The protein below binds the small molecule below.
Small molecule (SMILES): O=C(O)c1ccc(-c2nn(C(=O)c3c(Cl)cccc3C(F)(F)F)c3ccccc23)cc1

Binding-site contacts:
Ligand atom O1 contacts residue ALA233 of chain 1.A at 2.9 Å (h-bond).
Ligand atom C5 contacts residue ILE64 of chain 1.A at 3.8 Å (hydrophobic).
Ligand atom C20 contacts residue LEU241 of chain 1.A at 3.4 Å (hydrophobic).
Ligand atom F2 contacts residue GLN223 of chain 1.A at 3.5 Å.
Ligand atom C18 contacts residue LEU241 of chain 1.A at 3.4 Å (hydrophobic).
Ligand atom C20 contacts residue ILE64 of chain 1.A at 3.7 Å (hydrophobic).
Ligand atom C17 contacts residue LEU241 of chain 1.A at 3.5 Å (hydrophobic).
Ligand atom C13 contacts residue TRP53 of chain 1.A at 3.8 Å (hydrophobic).
Ligand atom C19 contacts residue LEU89 of chain 1.A at 3.9 Å (hydrophobic).
Ligand atom C2 contacts residue TYR238 of chain 1.A at 3.8 Å (hydrophobic).
Ligand atom C10 contacts residue THR61 of chain 1.A at 3.8 Å.
Ligand atom O1 contacts residue GLN65 of chain 1.A at 3.0 Å (h-bond).
Ligand atom CL contacts residue THR61 of chain 1.A at 3.6 Å.
Ligand atom C6 contacts residue ILE64 of chain 1.A at 3.6 Å (hydrophobic).
Ligand atom C11 contacts residue THR61 of chain 1.A at 3.2 Å.
Ligand atom CL contacts residue ILE64 of chain 1.A at 3.9 Å.
Ligand atom C11 contacts residue ALA57 of chain 1.A at 3.6 Å (hydrophobic).
Ligand atom O contacts residue ALA233 of chain 1.A at 3.1 Å (h-bond).
Ligand atom F1 contacts residue LEU241 of chain 1.A at 3.4 Å.
Ligand atom F contacts residue LEU219 of chain 1.A at 3.6 Å.
Ligand atom F2 contacts residue PHE242 of chain 1.A at 3.7 Å.
Ligand atom F1 contacts residue PHE242 of chain 1.A at 3.8 Å.
Ligand atom O2 contacts residue LEU219 of chain 1.A at 3.1 Å.
Ligand atom C21 contacts residue ILE64 of chain 1.A at 3.8 Å (hydrophobic).
Ligand atom C7 contacts residue ILE64 of chain 1.A at 3.8 Å (hydrophobic).
Ligand atom N contacts residue PHE242 of chain 1.A at 3.5 Å.
Ligand atom F2 contacts residue GLN220 of chain 1.A at 3.7 Å.
Ligand atom CL contacts residue LEU60 of chain 1.A at 3.7 Å.
Ligand atom C contacts residue PHE234 of chain 1.A at 3.8 Å (hydrophobic).
Ligand atom C13 contacts residue PHE242 of chain 1.A at 3.6 Å (hydrophobic).
Ligand atom C12 contacts residue TRP53 of chain 1.A at 3.6 Å (hydrophobic).
Ligand atom C14 contacts residue PHE242 of chain 1.A at 3.7 Å (hydrophobic).
Ligand atom F2 contacts residue LEU241 of chain 1.A at 3.8 Å.
Ligand atom O contacts residue PHE234 of chain 1.A at 2.7 Å (h-bond).
Ligand atom C contacts residue ALA233 of chain 1.A at 3.4 Å (hydrophobic).
Ligand atom F contacts residue GLN220 of chain 1.A at 3.2 Å.
Ligand atom C6 contacts residue PHE242 of chain 1.A at 3.7 Å (hydrophobic).
Ligand atom O1 contacts residue ALA232 of chain 1.A at 3.3 Å.
Ligand atom C5 contacts residue PHE242 of chain 1.A at 3.9 Å (hydrophobic).
Ligand atom C19 contacts residue LEU241 of chain 1.A at 3.5 Å (hydrophobic).

Sequence of chain 1.A:
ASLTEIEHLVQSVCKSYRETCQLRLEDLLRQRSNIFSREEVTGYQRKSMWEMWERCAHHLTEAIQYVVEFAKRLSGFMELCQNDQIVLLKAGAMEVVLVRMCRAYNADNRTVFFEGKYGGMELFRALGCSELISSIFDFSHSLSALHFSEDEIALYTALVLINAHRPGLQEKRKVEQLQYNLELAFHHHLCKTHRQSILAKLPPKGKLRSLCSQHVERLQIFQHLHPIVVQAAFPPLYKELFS